A protein and the small-molecule ligand that binds it are described below.
Small molecule (SMILES): CCCCCCCCCCCC[N+](C)(C)CCCS(=O)(=O)O

Sequence of chain 58.A:
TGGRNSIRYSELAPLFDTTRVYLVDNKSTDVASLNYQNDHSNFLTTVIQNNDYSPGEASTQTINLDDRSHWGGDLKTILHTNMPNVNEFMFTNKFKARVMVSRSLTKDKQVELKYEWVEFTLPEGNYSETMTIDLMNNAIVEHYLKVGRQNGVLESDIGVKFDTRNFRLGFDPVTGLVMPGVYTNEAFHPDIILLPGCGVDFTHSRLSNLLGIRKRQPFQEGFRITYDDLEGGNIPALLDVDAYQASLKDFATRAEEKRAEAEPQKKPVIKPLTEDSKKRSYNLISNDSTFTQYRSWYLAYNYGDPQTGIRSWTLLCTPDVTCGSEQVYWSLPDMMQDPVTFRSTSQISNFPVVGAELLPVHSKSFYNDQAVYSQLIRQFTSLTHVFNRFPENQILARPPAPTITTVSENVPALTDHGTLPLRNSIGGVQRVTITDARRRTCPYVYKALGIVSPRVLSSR

Binding-site contacts:
Ligand atom O1S contacts residue ASP228 of chain 58.A at 3.6 Å.
Ligand atom C13 contacts residue ARG224 of chain 58.A at 4.1 Å.
Ligand atom O1S contacts residue THR226 of chain 58.A at 4.3 Å.
Ligand atom C3 contacts residue ARG224 of chain 58.A at 3.5 Å.
Ligand atom C2 contacts residue ARG224 of chain 58.A at 3.8 Å.
Ligand atom C3 contacts residue TRP117 of chain 58.A at 3.5 Å (hydrophobic).
Ligand atom C16 contacts residue ARG224 of chain 58.A at 4.0 Å.
Ligand atom C2 contacts residue ARG98 of chain 58.A at 3.4 Å.
Ligand atom O1S contacts residue ARG98 of chain 58.A at 3.6 Å.
Ligand atom C3 contacts residue ARG98 of chain 58.A at 3.2 Å.
Ligand atom N1 contacts residue ARG98 of chain 58.A at 4.3 Å.
Ligand atom C1 contacts residue ARG224 of chain 58.A at 3.8 Å.
Ligand atom C16 contacts residue TRP117 of chain 58.A at 3.7 Å (hydrophobic).
Ligand atom O3S contacts residue THR226 of chain 58.A at 4.0 Å.
Ligand atom C15 contacts residue TRP117 of chain 58.A at 4.2 Å (hydrophobic).
Ligand atom C1 contacts residue ARG98 of chain 58.A at 3.2 Å.
Ligand atom N1 contacts residue TRP117 of chain 58.A at 4.1 Å.
Ligand atom N1 contacts residue ARG224 of chain 58.A at 4.2 Å.
Ligand atom S1 contacts residue ARG98 of chain 58.A at 4.4 Å.
Ligand atom C14 contacts residue ARG224 of chain 58.A at 4.5 Å.
Ligand atom C15 contacts residue ARG224 of chain 58.A at 3.3 Å.